The small molecule below binds the protein below.
Small molecule (SMILES): O=P(O)(O)OC[C@H]1O[C@](O)(COP(=O)(O)O)[C@@H](O)[C@@H]1O

Sequence of chain 1.E:
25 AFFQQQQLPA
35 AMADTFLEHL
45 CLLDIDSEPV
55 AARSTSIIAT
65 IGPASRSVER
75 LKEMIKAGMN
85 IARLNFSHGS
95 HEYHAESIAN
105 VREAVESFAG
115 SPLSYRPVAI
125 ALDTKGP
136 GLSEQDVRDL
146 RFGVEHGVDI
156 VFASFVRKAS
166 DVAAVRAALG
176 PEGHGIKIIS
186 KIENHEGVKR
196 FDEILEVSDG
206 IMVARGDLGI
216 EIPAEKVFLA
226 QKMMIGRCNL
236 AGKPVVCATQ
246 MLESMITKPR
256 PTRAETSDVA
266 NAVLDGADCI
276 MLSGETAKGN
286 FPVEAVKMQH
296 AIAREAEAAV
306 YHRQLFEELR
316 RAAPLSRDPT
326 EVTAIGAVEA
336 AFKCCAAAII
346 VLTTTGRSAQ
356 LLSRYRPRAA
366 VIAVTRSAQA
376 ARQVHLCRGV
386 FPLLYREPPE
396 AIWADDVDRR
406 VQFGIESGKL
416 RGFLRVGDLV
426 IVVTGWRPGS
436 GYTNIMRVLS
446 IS

Binding-site contacts:
Ligand atom P2 contacts residue THR348 of chain 1.E at 3.5 Å.
Ligand atom O4P contacts residue THR348 of chain 1.E at 2.6 Å (h-bond).
Ligand atom O6P contacts residue SER353 of chain 1.E at 3.7 Å.
Ligand atom P2 contacts residue THR349 of chain 1.E at 3.7 Å.
Ligand atom C6 contacts residue THR438 of chain 1.E at 3.5 Å.
Ligand atom O4 contacts residue THR438 of chain 1.E at 3.5 Å (h-bond).
Ligand atom P1 contacts residue ARG405 of chain 1.E at 3.7 Å.
Ligand atom O6P contacts residue SER435 of chain 1.E at 3.1 Å (h-bond).
Ligand atom O3 contacts residue ARG432 of chain 1.E at 2.8 Å (salt-bridge).
Ligand atom O6 contacts residue THR348 of chain 1.E at 3.6 Å.
Ligand atom P2 contacts residue SER353 of chain 1.E at 3.6 Å.
Ligand atom C3 contacts residue GLY434 of chain 1.E at 3.5 Å.
Ligand atom O3 contacts residue TRP398 of chain 1.E at 3.6 Å.
Ligand atom C3 contacts residue ARG432 of chain 1.E at 3.3 Å.
Ligand atom O1P contacts residue ARG405 of chain 1.E at 2.8 Å (salt-bridge).
Ligand atom O1 contacts residue GLY434 of chain 1.E at 3.7 Å.
Ligand atom O4P contacts residue SER353 of chain 1.E at 2.7 Å (h-bond).
Ligand atom P2 contacts residue SER435 of chain 1.E at 3.5 Å.
Ligand atom O3P contacts residue ARG405 of chain 1.E at 3.0 Å (salt-bridge).
Ligand atom O4P contacts residue ARG352 of chain 1.E at 3.8 Å.
Ligand atom O3P contacts residue TRP398 of chain 1.E at 2.7 Å (h-bond).
Ligand atom O4 contacts residue GLY434 of chain 1.E at 2.6 Å (h-bond).
Ligand atom O4 contacts residue TYR437 of chain 1.E at 2.9 Å (h-bond).
Ligand atom O5 contacts residue LEU347 of chain 1.E at 3.8 Å.
Ligand atom O4 contacts residue GLY436 of chain 1.E at 3.7 Å.
Ligand atom O6 contacts residue THR349 of chain 1.E at 3.1 Å (h-bond).
Ligand atom O5P contacts residue THR348 of chain 1.E at 3.7 Å.
Ligand atom C5 contacts residue GLY434 of chain 1.E at 3.4 Å.
Ligand atom C6 contacts residue SER353 of chain 1.E at 3.7 Å.
Ligand atom O5P contacts residue THR349 of chain 1.E at 3.4 Å (h-bond).
Ligand atom O5P contacts residue THR350 of chain 1.E at 2.7 Å (h-bond).
Ligand atom C4 contacts residue GLY434 of chain 1.E at 3.3 Å.
Ligand atom O2P contacts residue PRO433 of chain 1.E at 3.7 Å.
Ligand atom O3 contacts residue GLY430 of chain 1.E at 3.2 Å.
Ligand atom O2 contacts residue GLY430 of chain 1.E at 3.6 Å (h-bond).
Ligand atom O2 contacts residue LEU347 of chain 1.E at 3.5 Å.
Ligand atom O6P contacts residue GLY436 of chain 1.E at 2.8 Å (h-bond).
Ligand atom O2P contacts residue GLY434 of chain 1.E at 2.9 Å (h-bond).
Ligand atom O5P contacts residue SER435 of chain 1.E at 2.8 Å (h-bond).
Ligand atom C6 contacts residue LEU347 of chain 1.E at 3.6 Å (hydrophobic).